Sequence of chain 1.C:
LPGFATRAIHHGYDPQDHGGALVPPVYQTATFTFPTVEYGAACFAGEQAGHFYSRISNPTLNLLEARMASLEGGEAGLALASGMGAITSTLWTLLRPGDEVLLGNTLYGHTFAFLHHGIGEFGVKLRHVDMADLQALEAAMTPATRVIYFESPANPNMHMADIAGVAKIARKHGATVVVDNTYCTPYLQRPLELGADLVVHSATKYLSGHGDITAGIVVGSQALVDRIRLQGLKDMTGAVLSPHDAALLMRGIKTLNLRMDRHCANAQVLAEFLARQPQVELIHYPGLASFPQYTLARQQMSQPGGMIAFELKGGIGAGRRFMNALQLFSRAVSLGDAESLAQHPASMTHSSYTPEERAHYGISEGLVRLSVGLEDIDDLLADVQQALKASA

Sequence of chain 1.D:
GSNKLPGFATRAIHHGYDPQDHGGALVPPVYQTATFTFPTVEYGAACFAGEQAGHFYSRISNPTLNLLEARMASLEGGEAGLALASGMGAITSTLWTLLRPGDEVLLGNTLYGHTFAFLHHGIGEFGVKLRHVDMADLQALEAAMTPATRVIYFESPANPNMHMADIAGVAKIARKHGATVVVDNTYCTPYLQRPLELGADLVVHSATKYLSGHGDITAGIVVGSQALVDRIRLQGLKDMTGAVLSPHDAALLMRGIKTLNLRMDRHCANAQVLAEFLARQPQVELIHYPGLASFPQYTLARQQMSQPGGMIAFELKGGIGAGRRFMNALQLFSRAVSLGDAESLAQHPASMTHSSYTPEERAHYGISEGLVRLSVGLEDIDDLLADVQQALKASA

Binding-site contacts:
Ligand atom C6 contacts residue ILE93 of chain 1.D at 3.8 Å (hydrophobic).
Ligand atom P contacts residue GLY89 of chain 1.D at 3.4 Å.
Ligand atom O1 contacts residue LEU341 of chain 1.D at 3.1 Å.
Ligand atom O2 contacts residue SER340 of chain 1.D at 3.0 Å (h-bond).
Ligand atom O3 contacts residue ASN161 of chain 1.D at 3.0 Å (h-bond).
Ligand atom C6 contacts residue ASP186 of chain 1.D at 3.7 Å.
Ligand atom O1 contacts residue ASN161 of chain 1.D at 3.0 Å (h-bond).
Ligand atom OP2 contacts residue SER88 of chain 1.D at 3.4 Å.
Ligand atom C2A contacts residue THR188 of chain 1.D at 3.8 Å.
Ligand atom N contacts residue TYR114 of chain 1.D at 3.4 Å.
Ligand atom CA contacts residue LYS211 of chain 1.D at 3.7 Å.
Ligand atom CA contacts residue TYR114 of chain 1.D at 3.4 Å (hydrophobic).
Ligand atom OP2 contacts residue MET90 of chain 1.D at 2.8 Å (h-bond).
Ligand atom N contacts residue LYS211 of chain 1.D at 3.4 Å.
Ligand atom O1 contacts residue ARG375 of chain 1.D at 2.8 Å (salt-bridge).
Ligand atom C2 contacts residue ASP186 of chain 1.D at 3.5 Å.
Ligand atom OP3 contacts residue THR210 of chain 1.D at 2.9 Å (h-bond).
Ligand atom C contacts residue THR355 of chain 1.D at 3.5 Å.
Ligand atom SD contacts residue VAL339 of chain 1.D at 3.6 Å.
Ligand atom CG contacts residue VAL339 of chain 1.D at 3.4 Å (hydrophobic).
Ligand atom O2 contacts residue THR355 of chain 1.D at 2.8 Å.
Ligand atom C4A contacts residue TYR114 of chain 1.D at 3.5 Å (hydrophobic).
Ligand atom N1 contacts residue ASP186 of chain 1.D at 2.7 Å (salt-bridge).
Ligand atom CB contacts residue TYR114 of chain 1.D at 3.1 Å (hydrophobic).
Ligand atom O2 contacts residue VAL339 of chain 1.D at 3.6 Å.
Ligand atom OP3 contacts residue SER208 of chain 1.D at 2.9 Å (h-bond).
Ligand atom O2 contacts residue ARG375 of chain 1.D at 3.1 Å (salt-bridge).
Ligand atom CE contacts residue TYR114 of chain 1.D at 3.7 Å (hydrophobic).
Ligand atom C5 contacts residue TYR114 of chain 1.D at 3.5 Å (hydrophobic).
Ligand atom C5A contacts residue TYR114 of chain 1.D at 3.4 Å (hydrophobic).
Ligand atom P contacts residue SER208 of chain 1.D at 3.5 Å.
Ligand atom C5 contacts residue SER208 of chain 1.D at 3.7 Å.
Ligand atom OP4 contacts residue SER208 of chain 1.D at 3.0 Å (h-bond).
Ligand atom OP4 contacts residue GLY89 of chain 1.D at 3.5 Å.
Ligand atom OP3 contacts residue GLY89 of chain 1.D at 2.9 Å (h-bond).
Ligand atom C contacts residue ARG375 of chain 1.D at 3.6 Å.
Ligand atom C4A contacts residue LYS211 of chain 1.D at 3.5 Å.
Ligand atom C2A contacts residue ASP186 of chain 1.D at 3.4 Å.
Ligand atom OP2 contacts residue GLY89 of chain 1.D at 3.2 Å (h-bond).
Ligand atom CG contacts residue TYR114 of chain 1.D at 3.7 Å (hydrophobic).

A protein and the small-molecule ligand that binds it are described below.
Small molecule (SMILES): CSC/C=C(/NCc1c(COP(=O)(O)O)cnc(C)c1O)C(=O)O